Binding-site contacts:
Ligand atom C3 contacts residue ASN215 of chain 1.A at 3.5 Å.
Ligand atom C5 contacts residue LEU103 of chain 1.A at 3.0 Å (hydrophobic).
Ligand atom O4 contacts residue THR102 of chain 1.A at 3.8 Å.
Ligand atom O3 contacts residue MET217 of chain 1.A at 2.5 Å (h-bond).
Ligand atom O3 contacts residue ILE101 of chain 1.A at 3.5 Å.
Ligand atom O5 contacts residue LEU103 of chain 1.A at 3.3 Å.
Ligand atom O6 contacts residue LEU103 of chain 1.A at 4.0 Å.
Ligand atom O5 contacts residue LEU103 of chain 1.A at 3.0 Å (h-bond).
Ligand atom C4 contacts residue HIS263 of chain 1.A at 3.7 Å.
Ligand atom C6 contacts residue HIS241 of chain 1.A at 3.7 Å.
Ligand atom C2 contacts residue MET217 of chain 1.A at 3.5 Å (hydrophobic).
Ligand atom C6 contacts residue LEU103 of chain 1.A at 3.2 Å (hydrophobic).
Ligand atom C5 contacts residue HIS263 of chain 1.A at 3.9 Å.
Ligand atom O4 contacts residue HIS263 of chain 1.A at 2.6 Å.
Ligand atom O2 contacts residue MET217 of chain 1.A at 3.3 Å (h-bond).
Ligand atom O4 contacts residue ASN215 of chain 1.A at 3.4 Å (h-bond).
Ligand atom O4 contacts residue ILE101 of chain 1.A at 4.0 Å.
Ligand atom O1 contacts residue MET195 of chain 1.A at 3.8 Å.
Ligand atom O6 contacts residue HIS241 of chain 1.A at 4.0 Å.
Ligand atom O2 contacts residue MET195 of chain 1.A at 3.6 Å.
Ligand atom C5 contacts residue LEU103 of chain 1.A at 3.5 Å (hydrophobic).
Ligand atom C1 contacts residue MET195 of chain 1.A at 3.2 Å (hydrophobic).
Ligand atom C5 contacts residue THR102 of chain 1.A at 2.8 Å.
Ligand atom C4 contacts residue ASN215 of chain 1.A at 4.0 Å.
Ligand atom C6 contacts residue ILE101 of chain 1.A at 3.2 Å (hydrophobic).
Ligand atom O2 contacts residue TYR193 of chain 1.A at 3.9 Å.
Ligand atom O1 contacts residue TYR194 of chain 1.A at 3.8 Å.
Ligand atom C6 contacts residue THR102 of chain 1.A at 1.9 Å.
Ligand atom O1 contacts residue GLN104 of chain 1.A at 3.9 Å.
Ligand atom O3 contacts residue ASN215 of chain 1.A at 2.1 Å.
Ligand atom O6 contacts residue LEU103 of chain 1.A at 3.3 Å.
Ligand atom O2 contacts residue ASN215 of chain 1.A at 3.5 Å.
Ligand atom O5 contacts residue THR102 of chain 1.A at 3.6 Å.
Ligand atom C6 contacts residue LEU103 of chain 1.A at 2.7 Å (hydrophobic).
Ligand atom C4 contacts residue THR102 of chain 1.A at 3.9 Å.
Ligand atom O6 contacts residue THR102 of chain 1.A at 2.4 Å.
Ligand atom C2 contacts residue TYR193 of chain 1.A at 3.8 Å (hydrophobic).
Ligand atom C3 contacts residue MET217 of chain 1.A at 3.2 Å (hydrophobic).
Ligand atom O3 contacts residue TYR194 of chain 1.A at 3.9 Å.
Ligand atom O6 contacts residue ILE101 of chain 1.A at 2.1 Å (h-bond).

The protein below binds the small molecule below.
Small molecule (SMILES): OC[C@H]1O[C@@](CO)(O[C@H]2O[C@H](CO)[C@@H](O)[C@H](O)[C@H]2O)[C@@H](O)[C@@H]1O

Sequence of chain 1.A:
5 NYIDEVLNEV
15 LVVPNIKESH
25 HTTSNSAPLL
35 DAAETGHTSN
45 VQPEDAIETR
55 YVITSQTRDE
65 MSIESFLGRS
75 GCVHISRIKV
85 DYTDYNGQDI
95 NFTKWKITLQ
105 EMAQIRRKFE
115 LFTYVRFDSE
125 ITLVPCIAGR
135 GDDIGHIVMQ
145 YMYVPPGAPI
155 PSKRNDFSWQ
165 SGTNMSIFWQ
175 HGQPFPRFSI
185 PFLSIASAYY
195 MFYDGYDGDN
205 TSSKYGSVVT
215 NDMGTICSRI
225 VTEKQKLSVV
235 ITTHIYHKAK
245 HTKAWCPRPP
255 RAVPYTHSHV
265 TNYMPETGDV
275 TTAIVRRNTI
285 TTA